Sequence of chain 1.B:
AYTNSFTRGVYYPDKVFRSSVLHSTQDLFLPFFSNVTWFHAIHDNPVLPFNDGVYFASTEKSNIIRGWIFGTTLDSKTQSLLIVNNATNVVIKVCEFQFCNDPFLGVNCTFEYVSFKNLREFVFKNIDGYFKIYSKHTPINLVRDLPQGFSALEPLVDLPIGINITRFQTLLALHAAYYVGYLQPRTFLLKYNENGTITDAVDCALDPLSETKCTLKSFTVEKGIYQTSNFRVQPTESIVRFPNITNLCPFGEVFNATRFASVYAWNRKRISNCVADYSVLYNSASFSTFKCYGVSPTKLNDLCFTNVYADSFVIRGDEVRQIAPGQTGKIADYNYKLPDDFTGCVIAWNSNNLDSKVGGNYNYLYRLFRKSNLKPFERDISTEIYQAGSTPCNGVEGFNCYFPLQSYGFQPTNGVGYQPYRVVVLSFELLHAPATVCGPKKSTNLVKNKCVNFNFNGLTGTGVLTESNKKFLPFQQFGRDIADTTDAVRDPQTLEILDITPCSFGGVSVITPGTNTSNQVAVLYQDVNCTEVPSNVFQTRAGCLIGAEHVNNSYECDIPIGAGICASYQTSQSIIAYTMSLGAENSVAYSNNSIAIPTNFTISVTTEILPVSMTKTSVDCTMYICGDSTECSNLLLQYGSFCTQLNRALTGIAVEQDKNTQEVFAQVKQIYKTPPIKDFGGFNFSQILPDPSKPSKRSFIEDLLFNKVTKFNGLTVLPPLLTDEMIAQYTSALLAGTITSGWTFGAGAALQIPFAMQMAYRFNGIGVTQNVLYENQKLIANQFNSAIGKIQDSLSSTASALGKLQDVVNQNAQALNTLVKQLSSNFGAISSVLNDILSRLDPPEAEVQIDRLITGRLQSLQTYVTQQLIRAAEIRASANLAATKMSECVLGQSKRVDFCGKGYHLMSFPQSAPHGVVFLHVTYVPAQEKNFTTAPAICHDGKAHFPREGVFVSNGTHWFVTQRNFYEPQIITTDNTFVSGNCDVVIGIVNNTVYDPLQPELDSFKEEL

Binding-site contacts:
Ligand atom C7 contacts residue HIS644 of chain 1.B at 4.3 Å.
Ligand atom C5 contacts residue ASN646 of chain 1.B at 3.7 Å.
Ligand atom C3 contacts residue ASN646 of chain 1.B at 3.8 Å.
Ligand atom C8 contacts residue VAL645 of chain 1.B at 4.0 Å (hydrophobic).
Ligand atom O7 contacts residue HIS644 of chain 1.B at 4.4 Å.
Ligand atom C1 contacts residue ASN646 of chain 1.B at 1.4 Å.
Ligand atom O5 contacts residue ASN646 of chain 1.B at 2.4 Å (h-bond).
Ligand atom O7 contacts residue ASN646 of chain 1.B at 3.3 Å (h-bond).
Ligand atom N2 contacts residue ASN646 of chain 1.B at 2.9 Å (h-bond).
Ligand atom C2 contacts residue ASN646 of chain 1.B at 2.5 Å.
Ligand atom C8 contacts residue HIS644 of chain 1.B at 3.3 Å.
Ligand atom C7 contacts residue ASN646 of chain 1.B at 3.3 Å.
Ligand atom C8 contacts residue ASN646 of chain 1.B at 3.9 Å.
Ligand atom C4 contacts residue ASN646 of chain 1.B at 4.2 Å.

This protein binds this small molecule.
Small molecule (SMILES): CC(=O)N[C@@H]1[C@@H](O)[C@H](O)[C@@H](CO)O[C@H]1O